The small molecule below binds the protein below.
Small molecule (SMILES): O=C(O)c1cc(-c2ccc(Cl)cc2)nc2ccc(OS(=O)(=O)F)cc12

Sequence of chain 1.A:
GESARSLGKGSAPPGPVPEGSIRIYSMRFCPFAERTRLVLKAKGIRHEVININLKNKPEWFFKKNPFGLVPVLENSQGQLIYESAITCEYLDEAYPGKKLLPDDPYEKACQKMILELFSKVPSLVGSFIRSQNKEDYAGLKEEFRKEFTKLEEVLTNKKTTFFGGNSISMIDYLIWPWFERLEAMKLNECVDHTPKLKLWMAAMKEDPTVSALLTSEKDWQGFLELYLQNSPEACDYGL

Binding-site contacts:
Ligand atom O22 contacts residue LEU57 of chain 1.A at 3.2 Å.
Ligand atom C11 contacts residue VAL128 of chain 1.A at 4.0 Å (hydrophobic).
Ligand atom C13 contacts residue TRP223 of chain 1.A at 3.7 Å (hydrophobic).
Ligand atom CL16 contacts residue ALA187 of chain 1.A at 3.4 Å.
Ligand atom C12 contacts residue LEU227 of chain 1.A at 4.0 Å (hydrophobic).
Ligand atom C8 contacts residue VAL128 of chain 1.A at 3.6 Å (hydrophobic).
Ligand atom O19 contacts residue VAL128 of chain 1.A at 4.0 Å.
Ligand atom C10 contacts residue LEU227 of chain 1.A at 3.8 Å (hydrophobic).
Ligand atom O20 contacts residue TYR230 of chain 1.A at 3.6 Å.
Ligand atom C2 contacts residue MET30 of chain 1.A at 3.8 Å (hydrophobic).
Ligand atom C2 contacts residue TYR230 of chain 1.A at 4.2 Å (hydrophobic).
Ligand atom C5 contacts residue PHE32 of chain 1.A at 3.5 Å (hydrophobic).
Ligand atom O23 contacts residue LEU57 of chain 1.A at 3.3 Å.
Ligand atom C1 contacts residue TYR230 of chain 1.A at 3.1 Å (hydrophobic).
Ligand atom O17 contacts residue TYR230 of chain 1.A at 2.6 Å (h-bond).
Ligand atom N24 contacts residue PHE226 of chain 1.A at 3.6 Å.
Ligand atom C11 contacts residue LEU227 of chain 1.A at 3.8 Å (hydrophobic).
Ligand atom C12 contacts residue TRP223 of chain 1.A at 4.1 Å (hydrophobic).
Ligand atom S21 contacts residue TYR230 of chain 1.A at 1.7 Å (h-bond).
Ligand atom C6 contacts residue PHE226 of chain 1.A at 3.9 Å (hydrophobic).
Ligand atom C7 contacts residue TYR230 of chain 1.A at 4.0 Å (hydrophobic).
Ligand atom C3 contacts residue TYR230 of chain 1.A at 3.3 Å (hydrophobic).
Ligand atom C14 contacts residue LEU227 of chain 1.A at 3.9 Å (hydrophobic).
Ligand atom C18 contacts residue TYR230 of chain 1.A at 4.0 Å (hydrophobic).
Ligand atom C15 contacts residue PHE131 of chain 1.A at 3.8 Å (hydrophobic).
Ligand atom C12 contacts residue PHE226 of chain 1.A at 3.8 Å (hydrophobic).
Ligand atom C7 contacts residue VAL128 of chain 1.A at 4.1 Å (hydrophobic).
Ligand atom C5 contacts residue PHE226 of chain 1.A at 3.9 Å (hydrophobic).
Ligand atom C18 contacts residue ILE132 of chain 1.A at 4.0 Å (hydrophobic).
Ligand atom CL16 contacts residue MET188 of chain 1.A at 3.8 Å.
Ligand atom O22 contacts residue MET30 of chain 1.A at 3.5 Å.
Ligand atom C15 contacts residue MET188 of chain 1.A at 3.8 Å (hydrophobic).
Ligand atom CL16 contacts residue LEU227 of chain 1.A at 3.9 Å.
Ligand atom C4 contacts residue TYR230 of chain 1.A at 3.7 Å (hydrophobic).
Ligand atom C13 contacts residue LEU227 of chain 1.A at 4.0 Å (hydrophobic).
Ligand atom O22 contacts residue TYR230 of chain 1.A at 2.5 Å (h-bond).
Ligand atom C15 contacts residue LEU227 of chain 1.A at 4.0 Å (hydrophobic).
Ligand atom O20 contacts residue ILE132 of chain 1.A at 3.6 Å.
Ligand atom S21 contacts residue LEU57 of chain 1.A at 3.7 Å.
Ligand atom O23 contacts residue TYR230 of chain 1.A at 2.5 Å (h-bond).